Sequence of chain 1.A:
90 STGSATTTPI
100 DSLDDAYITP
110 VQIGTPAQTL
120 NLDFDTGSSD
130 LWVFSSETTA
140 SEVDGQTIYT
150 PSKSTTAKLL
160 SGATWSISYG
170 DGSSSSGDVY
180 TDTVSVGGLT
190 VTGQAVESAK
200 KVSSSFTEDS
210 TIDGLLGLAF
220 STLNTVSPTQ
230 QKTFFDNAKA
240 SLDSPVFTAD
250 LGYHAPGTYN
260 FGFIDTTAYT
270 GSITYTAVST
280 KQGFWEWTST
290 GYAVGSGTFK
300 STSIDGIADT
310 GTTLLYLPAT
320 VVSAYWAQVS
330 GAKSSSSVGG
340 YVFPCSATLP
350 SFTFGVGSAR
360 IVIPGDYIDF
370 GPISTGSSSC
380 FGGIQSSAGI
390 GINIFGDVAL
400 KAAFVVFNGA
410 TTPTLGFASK

Binding-site contacts:
Ligand atom F09 contacts residue ILE389 of chain 1.A at 3.9 Å.
Ligand atom C05 contacts residue DMS1 of chain 1.F at 3.9 Å.
Ligand atom F09 contacts residue GLY169 of chain 1.A at 3.3 Å.
Ligand atom N01 contacts residue GLY310 of chain 1.A at 3.8 Å.
Ligand atom C12 contacts residue ASP308 of chain 1.A at 3.9 Å.
Ligand atom F10 contacts residue DMS1 of chain 1.F at 3.9 Å.
Ligand atom F08 contacts residue ILE389 of chain 1.A at 4.2 Å.
Ligand atom N01 contacts residue ASP308 of chain 1.A at 2.7 Å (salt-bridge).
Ligand atom C12 contacts residue THR311 of chain 1.A at 4.2 Å.
Ligand atom C12 contacts residue GLY169 of chain 1.A at 3.8 Å.
Ligand atom C03 contacts residue ASP308 of chain 1.A at 3.4 Å.
Ligand atom C12 contacts residue U1H1 of chain 1.G at 3.7 Å.
Ligand atom C03 contacts residue U1H1 of chain 1.G at 4.0 Å.
Ligand atom C02 contacts residue SER127 of chain 1.A at 4.1 Å.
Ligand atom F09 contacts residue DMS1 of chain 1.E at 3.2 Å.
Ligand atom C02 contacts residue GLY126 of chain 1.A at 3.4 Å.
Ligand atom C07 contacts residue DMS1 of chain 1.E at 4.1 Å.
Ligand atom C04 contacts residue ASP308 of chain 1.A at 3.6 Å.
Ligand atom C07 contacts residue GLY169 of chain 1.A at 4.2 Å.
Ligand atom N01 contacts residue GLY126 of chain 1.A at 3.8 Å.
Ligand atom C05 contacts residue PHE283 of chain 1.A at 3.8 Å (hydrophobic).
Ligand atom F08 contacts residue ILE391 of chain 1.A at 3.2 Å.
Ligand atom C04 contacts residue DMS1 of chain 1.F at 3.9 Å.
Ligand atom C02 contacts residue ASP124 of chain 1.A at 3.3 Å.
Ligand atom F08 contacts residue ILE393 of chain 1.A at 3.6 Å.
Ligand atom N01 contacts residue ASP124 of chain 1.A at 2.8 Å (salt-bridge).
Ligand atom C03 contacts residue DMS1 of chain 1.F at 3.8 Å.
Ligand atom C02 contacts residue DMS1 of chain 1.F at 4.0 Å.
Ligand atom C05 contacts residue GLY126 of chain 1.A at 4.1 Å.
Ligand atom C11 contacts residue GLY169 of chain 1.A at 3.4 Å.
Ligand atom C04 contacts residue GLY126 of chain 1.A at 3.0 Å.
Ligand atom C04 contacts residue PHE283 of chain 1.A at 3.8 Å (hydrophobic).
Ligand atom C05 contacts residue ILE306 of chain 1.A at 4.2 Å (hydrophobic).
Ligand atom C02 contacts residue ASP308 of chain 1.A at 3.5 Å.
Ligand atom C11 contacts residue DMS1 of chain 1.E at 3.6 Å.
Ligand atom C12 contacts residue DMS1 of chain 1.F at 4.2 Å.
Ligand atom N01 contacts residue THR311 of chain 1.A at 3.8 Å.
Ligand atom C02 contacts residue U1H1 of chain 1.G at 3.3 Å.
Ligand atom C03 contacts residue GLY126 of chain 1.A at 3.6 Å.
Ligand atom N01 contacts residue U1H1 of chain 1.G at 2.8 Å (h-bond).

This small molecule binds to this protein.
Small molecule (SMILES): NCc1ccc(C(F)(F)F)cc1